Sequence of chain 1.A:
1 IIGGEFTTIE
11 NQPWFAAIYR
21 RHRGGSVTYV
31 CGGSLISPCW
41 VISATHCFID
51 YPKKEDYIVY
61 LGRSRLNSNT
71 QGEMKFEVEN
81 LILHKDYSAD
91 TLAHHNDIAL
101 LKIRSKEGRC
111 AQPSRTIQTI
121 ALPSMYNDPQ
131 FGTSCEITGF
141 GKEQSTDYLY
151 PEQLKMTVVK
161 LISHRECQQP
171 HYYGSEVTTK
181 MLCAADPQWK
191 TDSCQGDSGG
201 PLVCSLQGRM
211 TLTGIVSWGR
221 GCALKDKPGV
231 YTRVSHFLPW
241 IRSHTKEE

A protein and the small-molecule ligand that binds it are described below.
Small molecule (SMILES): [H]/N=C(/N)c1ccc2cc(O)ccc2c1

Binding-site contacts:
Ligand atom C2 contacts residue TRP218 of chain 1.A at 3.9 Å (hydrophobic).
Ligand atom C11 contacts residue TRP218 of chain 1.A at 4.0 Å (hydrophobic).
Ligand atom C11 contacts residue ASP192 of chain 1.A at 3.7 Å.
Ligand atom C1 contacts residue CYS222 of chain 1.A at 3.6 Å (hydrophobic).
Ligand atom N2 contacts residue CYS222 of chain 1.A at 3.7 Å.
Ligand atom C7 contacts residue SER198 of chain 1.A at 3.9 Å.
Ligand atom C11 contacts residue GLY219 of chain 1.A at 3.9 Å.
Ligand atom N1 contacts residue GLY229 of chain 1.A at 3.3 Å.
Ligand atom C6 contacts residue CYS222 of chain 1.A at 4.0 Å (hydrophobic).
Ligand atom C11 contacts residue GLY221 of chain 1.A at 3.7 Å.
Ligand atom C8 contacts residue SO41 of chain 1.C at 3.4 Å.
Ligand atom C11 contacts residue SER193 of chain 1.A at 3.3 Å.
Ligand atom C3 contacts residue SER193 of chain 1.A at 3.7 Å.
Ligand atom C2 contacts residue GLY221 of chain 1.A at 3.9 Å.
Ligand atom C3 contacts residue GLY219 of chain 1.A at 4.0 Å.
Ligand atom C1 contacts residue GLY221 of chain 1.A at 3.2 Å.
Ligand atom C2 contacts residue GLY219 of chain 1.A at 3.7 Å.
Ligand atom O1 contacts residue SO41 of chain 1.C at 2.4 Å (h-bond).
Ligand atom C10 contacts residue GLY219 of chain 1.A at 4.0 Å.
Ligand atom C10 contacts residue CYS222 of chain 1.A at 3.9 Å (hydrophobic).
Ligand atom C2 contacts residue SER193 of chain 1.A at 3.7 Å.
Ligand atom C7 contacts residue SO41 of chain 1.C at 3.5 Å.
Ligand atom N2 contacts residue GLY221 of chain 1.A at 2.7 Å (h-bond).
Ligand atom N1 contacts residue SER193 of chain 1.A at 2.6 Å (h-bond).
Ligand atom N2 contacts residue ASP192 of chain 1.A at 3.0 Å (salt-bridge).
Ligand atom C9 contacts residue GLN195 of chain 1.A at 4.0 Å.
Ligand atom C11 contacts residue GLY229 of chain 1.A at 4.0 Å.
Ligand atom C5 contacts residue CYS194 of chain 1.A at 3.9 Å (hydrophobic).
Ligand atom C1 contacts residue GLY219 of chain 1.A at 3.8 Å.
Ligand atom N2 contacts residue SER193 of chain 1.A at 3.6 Å.
Ligand atom C7 contacts residue GLN195 of chain 1.A at 3.7 Å.
Ligand atom O1 contacts residue GLN195 of chain 1.A at 3.5 Å.
Ligand atom C3 contacts residue TRP218 of chain 1.A at 3.7 Å (hydrophobic).
Ligand atom C6 contacts residue GLN195 of chain 1.A at 3.9 Å.
Ligand atom N1 contacts residue ASP192 of chain 1.A at 3.0 Å (salt-bridge).
Ligand atom C8 contacts residue GLN195 of chain 1.A at 3.7 Å.
Ligand atom C4 contacts residue CYS194 of chain 1.A at 4.0 Å (hydrophobic).
Ligand atom C5 contacts residue GLN195 of chain 1.A at 3.8 Å.
Ligand atom N2 contacts residue GLY219 of chain 1.A at 3.8 Å.
Ligand atom C4 contacts residue TRP218 of chain 1.A at 4.0 Å (hydrophobic).